A protein and the small-molecule ligand that binds it are described below.
Small molecule (SMILES): CC(=O)N[C@H]1[C@H](O[C@H]2[C@H](O)[C@@H](NC(C)=O)CO[C@@H]2CO)O[C@H](CO)[C@@H](O[C@@H]2O[C@H](CO[C@H]3O[C@H](CO)[C@@H](O)[C@H](O)[C@@H]3O)[C@@H](O)[C@H](O[C@H]3O[C@H](CO)[C@@H](O)[C@H](O)[C@@H]3O)[C@@H]2O)[C@@H]1O

Sequence of chain 1.D:
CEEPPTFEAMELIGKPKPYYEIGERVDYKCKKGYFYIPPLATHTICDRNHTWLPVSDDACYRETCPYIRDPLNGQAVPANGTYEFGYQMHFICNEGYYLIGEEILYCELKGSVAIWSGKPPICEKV

Binding-site contacts:
Ligand atom C3 contacts residue ASN80 of chain 1.D at 3.7 Å.
Ligand atom C1 contacts residue GLN88 of chain 1.D at 4.5 Å.
Ligand atom C6 contacts residue ALA79 of chain 1.D at 4.3 Å (hydrophobic).
Ligand atom C7 contacts residue GLY86 of chain 1.D at 4.1 Å.
Ligand atom O6 contacts residue ALA79 of chain 1.D at 3.5 Å.
Ligand atom O7 contacts residue ASN80 of chain 1.D at 3.1 Å (h-bond).
Ligand atom C4 contacts residue ASN80 of chain 1.D at 4.1 Å.
Ligand atom C2 contacts residue ASN80 of chain 1.D at 2.4 Å.
Ligand atom O7 contacts residue TYR87 of chain 1.D at 2.8 Å.
Ligand atom O5 contacts residue ASN80 of chain 1.D at 2.3 Å (h-bond).
Ligand atom C8 contacts residue TYR106 of chain 1.D at 4.3 Å (hydrophobic).
Ligand atom C7 contacts residue TYR87 of chain 1.D at 3.6 Å (hydrophobic).
Ligand atom O5 contacts residue GLN88 of chain 1.D at 4.3 Å.
Ligand atom C7 contacts residue ASN80 of chain 1.D at 3.6 Å.
Ligand atom C5 contacts residue ASN80 of chain 1.D at 3.6 Å.
Ligand atom C8 contacts residue GLN88 of chain 1.D at 4.0 Å.
Ligand atom O5 contacts residue ALA79 of chain 1.D at 4.1 Å.
Ligand atom O3 contacts residue ASN80 of chain 1.D at 4.4 Å.
Ligand atom C5 contacts residue GLN88 of chain 1.D at 3.8 Å.
Ligand atom O6 contacts residue HIS90 of chain 1.D at 3.7 Å.
Ligand atom N2 contacts residue ASN80 of chain 1.D at 3.3 Å (h-bond).
Ligand atom O6 contacts residue GLN88 of chain 1.D at 2.3 Å (h-bond).
Ligand atom C6 contacts residue GLN88 of chain 1.D at 3.3 Å.
Ligand atom C8 contacts residue ILE104 of chain 1.D at 3.8 Å (hydrophobic).
Ligand atom C1 contacts residue ASN80 of chain 1.D at 1.4 Å.
Ligand atom C8 contacts residue TYR87 of chain 1.D at 3.9 Å (hydrophobic).
Ligand atom C8 contacts residue GLY86 of chain 1.D at 3.5 Å.